Sequence of chain 1.G:
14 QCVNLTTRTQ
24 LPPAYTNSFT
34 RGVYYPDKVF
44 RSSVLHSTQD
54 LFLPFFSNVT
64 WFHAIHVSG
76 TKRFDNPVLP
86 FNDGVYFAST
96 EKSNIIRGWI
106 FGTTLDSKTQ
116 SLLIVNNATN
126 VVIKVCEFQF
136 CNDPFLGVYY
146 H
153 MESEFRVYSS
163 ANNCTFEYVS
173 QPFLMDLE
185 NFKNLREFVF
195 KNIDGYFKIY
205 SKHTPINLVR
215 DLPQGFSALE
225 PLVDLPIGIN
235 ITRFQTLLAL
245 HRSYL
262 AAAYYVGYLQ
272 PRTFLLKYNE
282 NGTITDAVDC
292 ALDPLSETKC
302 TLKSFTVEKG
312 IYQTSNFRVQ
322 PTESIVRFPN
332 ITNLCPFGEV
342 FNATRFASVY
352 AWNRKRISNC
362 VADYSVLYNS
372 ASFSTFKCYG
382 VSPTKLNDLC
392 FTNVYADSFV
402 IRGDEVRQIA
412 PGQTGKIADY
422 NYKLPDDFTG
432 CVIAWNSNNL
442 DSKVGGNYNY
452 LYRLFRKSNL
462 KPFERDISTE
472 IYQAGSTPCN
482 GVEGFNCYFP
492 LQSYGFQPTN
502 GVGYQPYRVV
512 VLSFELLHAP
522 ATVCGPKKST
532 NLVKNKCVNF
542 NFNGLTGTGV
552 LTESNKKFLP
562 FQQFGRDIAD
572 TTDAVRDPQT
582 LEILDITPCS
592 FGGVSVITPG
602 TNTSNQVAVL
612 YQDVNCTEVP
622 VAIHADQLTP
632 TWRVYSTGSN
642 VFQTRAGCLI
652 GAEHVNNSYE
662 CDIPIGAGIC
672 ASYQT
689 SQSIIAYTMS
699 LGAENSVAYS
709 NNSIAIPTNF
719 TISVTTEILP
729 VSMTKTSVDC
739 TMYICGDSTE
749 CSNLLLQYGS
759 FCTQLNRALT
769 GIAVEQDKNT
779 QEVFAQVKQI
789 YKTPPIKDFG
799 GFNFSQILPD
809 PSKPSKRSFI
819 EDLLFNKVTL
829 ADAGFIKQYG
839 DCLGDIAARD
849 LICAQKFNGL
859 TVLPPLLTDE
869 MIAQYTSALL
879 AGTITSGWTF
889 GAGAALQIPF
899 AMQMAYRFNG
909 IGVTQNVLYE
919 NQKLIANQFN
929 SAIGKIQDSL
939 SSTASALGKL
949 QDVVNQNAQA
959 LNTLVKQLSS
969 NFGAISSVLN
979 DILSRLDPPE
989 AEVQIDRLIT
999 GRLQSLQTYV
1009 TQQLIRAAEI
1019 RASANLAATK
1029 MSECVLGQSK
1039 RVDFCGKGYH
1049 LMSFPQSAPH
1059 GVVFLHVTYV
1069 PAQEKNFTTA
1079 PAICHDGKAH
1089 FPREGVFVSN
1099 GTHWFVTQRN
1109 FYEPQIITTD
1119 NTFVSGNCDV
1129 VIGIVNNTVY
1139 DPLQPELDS

Binding-site contacts:
Ligand atom O4 contacts residue ASN125 of chain 1.G at 4.2 Å.
Ligand atom C3 contacts residue ASN122 of chain 1.G at 3.8 Å.
Ligand atom C7 contacts residue ASN125 of chain 1.G at 4.2 Å.
Ligand atom C5 contacts residue ASN125 of chain 1.G at 3.4 Å.
Ligand atom C4 contacts residue ASN125 of chain 1.G at 4.2 Å.
Ligand atom C3 contacts residue THR124 of chain 1.G at 3.5 Å.
Ligand atom O3 contacts residue THR124 of chain 1.G at 4.3 Å.
Ligand atom C8 contacts residue ASN125 of chain 1.G at 4.1 Å.
Ligand atom C5 contacts residue VAL127 of chain 1.G at 4.3 Å (hydrophobic).
Ligand atom O5 contacts residue VAL127 of chain 1.G at 4.1 Å.
Ligand atom N2 contacts residue ASN122 of chain 1.G at 2.8 Å (h-bond).
Ligand atom C6 contacts residue ASN125 of chain 1.G at 4.4 Å.
Ligand atom C2 contacts residue THR124 of chain 1.G at 3.3 Å.
Ligand atom C5 contacts residue ASN122 of chain 1.G at 3.7 Å.
Ligand atom C2 contacts residue ASN122 of chain 1.G at 2.5 Å.
Ligand atom O7 contacts residue ASN125 of chain 1.G at 4.1 Å.
Ligand atom C8 contacts residue ALA123 of chain 1.G at 4.2 Å (hydrophobic).
Ligand atom C8 contacts residue VAL171 of chain 1.G at 4.5 Å (hydrophobic).
Ligand atom C7 contacts residue ASN122 of chain 1.G at 3.3 Å.
Ligand atom O5 contacts residue THR124 of chain 1.G at 4.4 Å.
Ligand atom C3 contacts residue ASN125 of chain 1.G at 4.1 Å.
Ligand atom N2 contacts residue THR124 of chain 1.G at 2.8 Å (h-bond).
Ligand atom C6 contacts residue VAL127 of chain 1.G at 3.7 Å (hydrophobic).
Ligand atom C8 contacts residue ASN122 of chain 1.G at 4.4 Å.
Ligand atom C1 contacts residue ASN122 of chain 1.G at 1.4 Å.
Ligand atom O5 contacts residue ASN122 of chain 1.G at 2.4 Å (h-bond).
Ligand atom C8 contacts residue THR124 of chain 1.G at 3.8 Å.
Ligand atom C1 contacts residue THR124 of chain 1.G at 3.3 Å.
Ligand atom O6 contacts residue VAL127 of chain 1.G at 3.8 Å.
Ligand atom C7 contacts residue THR124 of chain 1.G at 3.9 Å.
Ligand atom C4 contacts residue ASN122 of chain 1.G at 4.3 Å.
Ligand atom O5 contacts residue ASN125 of chain 1.G at 3.6 Å.
Ligand atom C1 contacts residue ASN125 of chain 1.G at 3.4 Å.
Ligand atom O7 contacts residue ASN122 of chain 1.G at 3.4 Å (h-bond).
Ligand atom C2 contacts residue ASN125 of chain 1.G at 4.2 Å.

A protein and the small-molecule ligand that binds it are described below.
Small molecule (SMILES): CC(=O)N[C@H]1[C@H](O[C@H]2[C@H](O)[C@@H](NC(C)=O)CO[C@@H]2CO)O[C@H](CO)[C@@H](O)[C@@H]1O